Sequence of chain 1.B:
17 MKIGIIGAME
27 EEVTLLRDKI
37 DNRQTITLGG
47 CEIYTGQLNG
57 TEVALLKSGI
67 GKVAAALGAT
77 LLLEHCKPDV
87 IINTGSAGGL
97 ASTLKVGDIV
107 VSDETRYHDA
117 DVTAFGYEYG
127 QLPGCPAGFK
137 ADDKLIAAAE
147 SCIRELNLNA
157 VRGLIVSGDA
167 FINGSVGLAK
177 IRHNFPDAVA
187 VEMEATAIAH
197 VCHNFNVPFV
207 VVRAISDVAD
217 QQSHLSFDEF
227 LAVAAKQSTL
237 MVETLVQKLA

Binding-site contacts:
Ligand atom C10 contacts residue GLU188 of chain 1.B at 3.8 Å.
Ligand atom O contacts residue TYR123 of chain 1.A at 3.3 Å (h-bond).
Ligand atom C10 contacts residue SER92 of chain 1.B at 3.4 Å.
Ligand atom N7 contacts residue SER212 of chain 1.B at 3.7 Å.
Ligand atom C8 contacts residue ALA93 of chain 1.B at 3.4 Å (hydrophobic).
Ligand atom C8 contacts residue SER92 of chain 1.B at 3.8 Å.
Ligand atom C5 contacts residue PHE167 of chain 1.B at 3.4 Å (hydrophobic).
Ligand atom N7 contacts residue PHE167 of chain 1.B at 3.6 Å.
Ligand atom C8 contacts residue SER212 of chain 1.B at 3.5 Å.
Ligand atom N7 contacts residue ASP213 of chain 1.B at 2.8 Å (salt-bridge).
Ligand atom N3 contacts residue GLU188 of chain 1.B at 3.5 Å.
Ligand atom C1' contacts residue SER92 of chain 1.B at 3.5 Å.
Ligand atom N1' contacts residue SER92 of chain 1.B at 3.8 Å.
Ligand atom N7 contacts residue GLY94 of chain 1.B at 3.3 Å (h-bond).
Ligand atom C1' contacts residue PHE223 of chain 1.B at 3.4 Å (hydrophobic).
Ligand atom O3' contacts residue ILE66 of chain 1.B at 3.4 Å.
Ligand atom C5' contacts residue PHE167 of chain 1.B at 3.7 Å (hydrophobic).
Ligand atom C6 contacts residue PHE167 of chain 1.B at 3.4 Å (hydrophobic).
Ligand atom N7 contacts residue ALA93 of chain 1.B at 3.5 Å.
Ligand atom C2' contacts residue MET189 of chain 1.B at 3.6 Å (hydrophobic).
Ligand atom N3 contacts residue MET189 of chain 1.B at 3.6 Å.
Ligand atom N1 contacts residue ILE168 of chain 1.B at 3.0 Å (h-bond).
Ligand atom C2 contacts residue ALA166 of chain 1.B at 3.5 Å (hydrophobic).
Ligand atom CG contacts residue ILE66 of chain 1.B at 3.8 Å (hydrophobic).
Ligand atom C3' contacts residue GLU190 of chain 1.B at 3.5 Å.
Ligand atom OXT contacts residue TYR123 of chain 1.A at 2.8 Å (h-bond).
Ligand atom O3' contacts residue GLU190 of chain 1.B at 2.7 Å (salt-bridge).
Ligand atom N6 contacts residue ASP213 of chain 1.B at 3.0 Å (salt-bridge).
Ligand atom C3' contacts residue MET189 of chain 1.B at 3.7 Å (hydrophobic).
Ligand atom C8 contacts residue ASP213 of chain 1.B at 3.6 Å.
Ligand atom N contacts residue PHE121 of chain 1.A at 3.6 Å.
Ligand atom C contacts residue TYR123 of chain 1.A at 3.4 Å (hydrophobic).
Ligand atom OXT contacts residue PRO129 of chain 1.A at 3.7 Å.
Ligand atom N6 contacts residue ILE168 of chain 1.B at 3.1 Å (h-bond).
Ligand atom C2 contacts residue MET189 of chain 1.B at 3.6 Å (hydrophobic).
Ligand atom C5 contacts residue GLY94 of chain 1.B at 3.7 Å.
Ligand atom N6 contacts residue PHE167 of chain 1.B at 3.5 Å.
Ligand atom C8 contacts residue GLY94 of chain 1.B at 3.6 Å.
Ligand atom N1 contacts residue PHE167 of chain 1.B at 3.6 Å.
Ligand atom O contacts residue PHE121 of chain 1.A at 3.8 Å.

Sequence of chain 1.A:
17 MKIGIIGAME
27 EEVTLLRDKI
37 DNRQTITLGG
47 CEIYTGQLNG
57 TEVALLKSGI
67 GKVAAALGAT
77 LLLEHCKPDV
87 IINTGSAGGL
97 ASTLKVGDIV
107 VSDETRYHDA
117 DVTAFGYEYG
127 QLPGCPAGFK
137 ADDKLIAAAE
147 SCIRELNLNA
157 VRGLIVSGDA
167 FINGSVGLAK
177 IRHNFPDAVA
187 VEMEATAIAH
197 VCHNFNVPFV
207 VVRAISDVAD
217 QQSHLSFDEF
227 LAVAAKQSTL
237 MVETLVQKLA

A protein and the small-molecule ligand that binds it are described below.
Small molecule (SMILES): Nc1ncnc2c(CN3C[C@H](CSCC[C@H](N)C(=O)O)[C@@H](O)C3)c[nH]c12